Sequence of chain 1.A:
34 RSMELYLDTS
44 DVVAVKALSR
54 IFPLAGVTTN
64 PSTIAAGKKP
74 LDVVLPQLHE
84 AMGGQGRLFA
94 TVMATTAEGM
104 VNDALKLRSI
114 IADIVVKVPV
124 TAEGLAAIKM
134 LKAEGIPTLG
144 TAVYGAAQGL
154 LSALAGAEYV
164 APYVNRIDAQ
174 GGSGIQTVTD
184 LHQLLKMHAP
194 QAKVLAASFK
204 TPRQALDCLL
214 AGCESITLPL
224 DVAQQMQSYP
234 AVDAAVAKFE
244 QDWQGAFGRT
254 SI

A protein and the small-molecule ligand that binds it are described below.
Small molecule (SMILES): CC(=O)[C@@H](O)[C@H](O)c1cccs1

Sequence of chain 1.B:
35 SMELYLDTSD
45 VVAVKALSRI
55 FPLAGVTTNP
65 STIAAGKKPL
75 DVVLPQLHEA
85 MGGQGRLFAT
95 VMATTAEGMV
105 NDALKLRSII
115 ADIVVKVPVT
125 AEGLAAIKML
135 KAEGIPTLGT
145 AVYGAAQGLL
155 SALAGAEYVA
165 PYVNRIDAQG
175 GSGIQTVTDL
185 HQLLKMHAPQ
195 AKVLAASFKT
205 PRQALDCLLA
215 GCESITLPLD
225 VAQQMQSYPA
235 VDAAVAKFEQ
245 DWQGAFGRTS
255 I

Binding-site contacts:
Ligand atom C3 contacts residue ARG169 of chain 1.A at 4.4 Å.
Ligand atom C10 contacts residue ASN168 of chain 1.A at 3.5 Å.
Ligand atom C9 contacts residue ASN168 of chain 1.A at 4.0 Å.
Ligand atom O12 contacts residue ASP41 of chain 1.A at 3.2 Å (salt-bridge).
Ligand atom O12 contacts residue TYR166 of chain 1.A at 4.4 Å.
Ligand atom C7 contacts residue SER201 of chain 1.A at 3.8 Å.
Ligand atom O6 contacts residue ARG169 of chain 1.A at 3.4 Å (salt-bridge).
Ligand atom C5 contacts residue ARG169 of chain 1.A at 3.2 Å.
Ligand atom C2 contacts residue ASN63 of chain 1.A at 4.1 Å.
Ligand atom C1 contacts residue ASN63 of chain 1.A at 4.3 Å.
Ligand atom C1 contacts residue TYR166 of chain 1.A at 3.4 Å (hydrophobic).
Ligand atom C1 contacts residue PHE242 of chain 1.B at 4.0 Å (hydrophobic).
Ligand atom O4 contacts residue SER201 of chain 1.A at 4.3 Å.
Ligand atom O12 contacts residue 4Y81 of chain 1.K at 3.4 Å.
Ligand atom C10 contacts residue SER201 of chain 1.A at 4.0 Å.
Ligand atom S11 contacts residue SER201 of chain 1.A at 3.2 Å (h-bond).
Ligand atom C2 contacts residue 4Y81 of chain 1.K at 4.5 Å.
Ligand atom S11 contacts residue PHE202 of chain 1.A at 4.2 Å.
Ligand atom C1 contacts residue ARG169 of chain 1.A at 3.7 Å.
Ligand atom O4 contacts residue ASP41 of chain 1.A at 3.9 Å.
Ligand atom C7 contacts residue ARG169 of chain 1.A at 3.2 Å.
Ligand atom C8 contacts residue ARG169 of chain 1.A at 3.0 Å.
Ligand atom C2 contacts residue ASP41 of chain 1.A at 4.3 Å.
Ligand atom C3 contacts residue SER201 of chain 1.A at 3.9 Å.
Ligand atom C9 contacts residue ARG169 of chain 1.A at 4.1 Å.
Ligand atom C5 contacts residue SER201 of chain 1.A at 4.3 Å.
Ligand atom O12 contacts residue ASN63 of chain 1.A at 3.6 Å (h-bond).
Ligand atom C2 contacts residue TYR166 of chain 1.A at 4.2 Å (hydrophobic).